This protein binds this small molecule.
Small molecule (SMILES): CC(=O)N[C@@H]1[C@@H](O)[C@H](O)[C@@H](COP(=O)(O)O)O[C@@H]1O

Binding-site contacts:
Ligand atom O7 contacts residue GLU71 of chain 1.A at 3.7 Å.
Ligand atom O2P contacts residue SER92 of chain 1.A at 2.6 Å (h-bond).
Ligand atom O7 contacts residue SER153 of chain 1.A at 3.1 Å (h-bond).
Ligand atom O3P contacts residue SER92 of chain 1.A at 3.6 Å.
Ligand atom P contacts residue SER92 of chain 1.A at 3.7 Å.
Ligand atom C8 contacts residue ARG138 of chain 1.A at 3.1 Å.
Ligand atom O6 contacts residue SER14 of chain 1.A at 3.6 Å.
Ligand atom O3P contacts residue LEU93 of chain 1.A at 2.9 Å (h-bond).
Ligand atom C1 contacts residue THR13 of chain 1.A at 3.6 Å.
Ligand atom O3 contacts residue GLU149 of chain 1.A at 3.2 Å (salt-bridge).
Ligand atom O3 contacts residue ARG138 of chain 1.A at 3.3 Å.
Ligand atom O5 contacts residue TYR15 of chain 1.A at 3.0 Å (h-bond).
Ligand atom O4 contacts residue GLU149 of chain 1.A at 3.0 Å (salt-bridge).
Ligand atom O1 contacts residue GLU71 of chain 1.A at 2.7 Å (salt-bridge).
Ligand atom O6 contacts residue ARG61 of chain 1.A at 3.5 Å (salt-bridge).
Ligand atom O1P contacts residue TYR15 of chain 1.A at 3.7 Å.
Ligand atom P contacts residue LEU93 of chain 1.A at 3.4 Å.
Ligand atom N2 contacts residue TYR155 of chain 1.A at 3.5 Å (h-bond).
Ligand atom O3P contacts residue ARG61 of chain 1.A at 3.4 Å (salt-bridge).
Ligand atom C7 contacts residue TYR155 of chain 1.A at 3.5 Å (hydrophobic).
Ligand atom O1 contacts residue TYR15 of chain 1.A at 3.5 Å (h-bond).
Ligand atom O1 contacts residue TYR155 of chain 1.A at 3.6 Å (h-bond).
Ligand atom C4 contacts residue TYR94 of chain 1.A at 3.4 Å (hydrophobic).
Ligand atom O1P contacts residue THR16 of chain 1.A at 2.7 Å (h-bond).
Ligand atom C1 contacts residue TYR15 of chain 1.A at 3.6 Å (hydrophobic).
Ligand atom O2P contacts residue TYR94 of chain 1.A at 3.0 Å (h-bond).
Ligand atom C2 contacts residue ARG138 of chain 1.A at 3.5 Å.
Ligand atom N2 contacts residue GLU71 of chain 1.A at 3.0 Å (salt-bridge).
Ligand atom C8 contacts residue GLU110 of chain 1.A at 3.1 Å.
Ligand atom O1P contacts residue ARG61 of chain 1.A at 2.9 Å (salt-bridge).
Ligand atom O5 contacts residue SER14 of chain 1.A at 3.4 Å.
Ligand atom P contacts residue ARG61 of chain 1.A at 3.6 Å.
Ligand atom O7 contacts residue TYR155 of chain 1.A at 2.9 Å (h-bond).
Ligand atom O5 contacts residue THR13 of chain 1.A at 3.7 Å.
Ligand atom O2P contacts residue SER14 of chain 1.A at 3.3 Å.
Ligand atom O3 contacts residue TYR94 of chain 1.A at 3.4 Å (h-bond).
Ligand atom O2P contacts residue LEU93 of chain 1.A at 2.9 Å (h-bond).
Ligand atom O6 contacts residue TYR15 of chain 1.A at 3.2 Å (h-bond).
Ligand atom O3 contacts residue VAL151 of chain 1.A at 3.2 Å.
Ligand atom O3P contacts residue ARG59 of chain 1.A at 2.9 Å (salt-bridge).

Sequence of chain 1.A:
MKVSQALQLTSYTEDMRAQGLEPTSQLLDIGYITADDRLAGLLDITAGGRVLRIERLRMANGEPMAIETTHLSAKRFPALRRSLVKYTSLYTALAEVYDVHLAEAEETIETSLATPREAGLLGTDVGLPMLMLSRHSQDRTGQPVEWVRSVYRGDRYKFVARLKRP